Binding-site contacts:
Ligand atom C3 contacts residue ASN165 of chain 1.A at 3.9 Å.
Ligand atom O7 contacts residue ASN165 of chain 1.A at 3.1 Å (h-bond).
Ligand atom C8 contacts residue ALA346 of chain 1.B at 3.9 Å (hydrophobic).
Ligand atom N2 contacts residue ASN165 of chain 1.A at 3.0 Å (h-bond).
Ligand atom C8 contacts residue ILE462 of chain 1.B at 4.1 Å (hydrophobic).
Ligand atom C4 contacts residue ASN165 of chain 1.A at 4.3 Å.
Ligand atom O5 contacts residue PHE164 of chain 1.A at 4.2 Å.
Ligand atom C7 contacts residue ASN165 of chain 1.A at 3.5 Å.
Ligand atom O5 contacts residue ASN165 of chain 1.A at 2.4 Å (h-bond).
Ligand atom O6 contacts residue PHE164 of chain 1.A at 4.0 Å.
Ligand atom C8 contacts residue TYR345 of chain 1.B at 3.8 Å (hydrophobic).
Ligand atom C5 contacts residue ASN165 of chain 1.A at 3.6 Å.
Ligand atom C1 contacts residue ASN165 of chain 1.A at 1.5 Å.
Ligand atom C2 contacts residue ASN165 of chain 1.A at 2.7 Å.

A small-molecule ligand and the protein it binds are described below.
Small molecule (SMILES): CC(=O)N[C@@H]1[C@@H](O)[C@H](O)[C@@H](CO)O[C@H]1O

Sequence of chain 1.A:
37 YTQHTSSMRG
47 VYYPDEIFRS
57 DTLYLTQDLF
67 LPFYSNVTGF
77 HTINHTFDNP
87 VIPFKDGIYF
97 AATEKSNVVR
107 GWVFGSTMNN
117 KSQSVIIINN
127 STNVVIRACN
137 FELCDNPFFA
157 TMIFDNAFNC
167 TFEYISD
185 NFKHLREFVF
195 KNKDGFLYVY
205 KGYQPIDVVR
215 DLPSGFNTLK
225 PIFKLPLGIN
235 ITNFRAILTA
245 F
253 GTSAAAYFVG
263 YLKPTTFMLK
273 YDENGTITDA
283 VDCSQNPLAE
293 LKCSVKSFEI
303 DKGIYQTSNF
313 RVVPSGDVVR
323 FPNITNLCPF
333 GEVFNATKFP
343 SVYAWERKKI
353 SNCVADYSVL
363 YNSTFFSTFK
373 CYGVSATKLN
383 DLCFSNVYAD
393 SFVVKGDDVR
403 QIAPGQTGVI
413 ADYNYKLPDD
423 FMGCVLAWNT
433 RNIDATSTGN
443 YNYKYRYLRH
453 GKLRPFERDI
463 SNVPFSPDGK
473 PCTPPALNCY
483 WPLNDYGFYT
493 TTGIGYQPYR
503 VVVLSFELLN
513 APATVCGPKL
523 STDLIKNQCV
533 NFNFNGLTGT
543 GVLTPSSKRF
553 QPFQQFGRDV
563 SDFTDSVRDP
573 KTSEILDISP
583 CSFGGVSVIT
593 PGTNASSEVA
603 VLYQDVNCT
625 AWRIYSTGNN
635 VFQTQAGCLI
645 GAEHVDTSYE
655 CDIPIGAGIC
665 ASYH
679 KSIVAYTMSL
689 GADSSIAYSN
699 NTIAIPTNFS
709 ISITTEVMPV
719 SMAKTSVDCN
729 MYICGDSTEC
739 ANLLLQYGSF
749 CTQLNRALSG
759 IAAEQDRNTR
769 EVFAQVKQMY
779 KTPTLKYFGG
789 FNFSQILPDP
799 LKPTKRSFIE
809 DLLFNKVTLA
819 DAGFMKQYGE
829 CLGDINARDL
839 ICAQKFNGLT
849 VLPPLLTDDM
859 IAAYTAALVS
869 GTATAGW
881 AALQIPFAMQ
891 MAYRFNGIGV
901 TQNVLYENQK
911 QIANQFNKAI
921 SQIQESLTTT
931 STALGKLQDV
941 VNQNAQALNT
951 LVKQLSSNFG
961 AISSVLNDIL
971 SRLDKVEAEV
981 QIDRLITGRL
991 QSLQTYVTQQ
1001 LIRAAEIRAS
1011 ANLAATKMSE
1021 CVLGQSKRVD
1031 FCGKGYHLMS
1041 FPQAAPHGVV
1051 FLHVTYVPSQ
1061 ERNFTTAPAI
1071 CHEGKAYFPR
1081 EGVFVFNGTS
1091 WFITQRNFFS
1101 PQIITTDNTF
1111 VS

Sequence of chain 1.B:
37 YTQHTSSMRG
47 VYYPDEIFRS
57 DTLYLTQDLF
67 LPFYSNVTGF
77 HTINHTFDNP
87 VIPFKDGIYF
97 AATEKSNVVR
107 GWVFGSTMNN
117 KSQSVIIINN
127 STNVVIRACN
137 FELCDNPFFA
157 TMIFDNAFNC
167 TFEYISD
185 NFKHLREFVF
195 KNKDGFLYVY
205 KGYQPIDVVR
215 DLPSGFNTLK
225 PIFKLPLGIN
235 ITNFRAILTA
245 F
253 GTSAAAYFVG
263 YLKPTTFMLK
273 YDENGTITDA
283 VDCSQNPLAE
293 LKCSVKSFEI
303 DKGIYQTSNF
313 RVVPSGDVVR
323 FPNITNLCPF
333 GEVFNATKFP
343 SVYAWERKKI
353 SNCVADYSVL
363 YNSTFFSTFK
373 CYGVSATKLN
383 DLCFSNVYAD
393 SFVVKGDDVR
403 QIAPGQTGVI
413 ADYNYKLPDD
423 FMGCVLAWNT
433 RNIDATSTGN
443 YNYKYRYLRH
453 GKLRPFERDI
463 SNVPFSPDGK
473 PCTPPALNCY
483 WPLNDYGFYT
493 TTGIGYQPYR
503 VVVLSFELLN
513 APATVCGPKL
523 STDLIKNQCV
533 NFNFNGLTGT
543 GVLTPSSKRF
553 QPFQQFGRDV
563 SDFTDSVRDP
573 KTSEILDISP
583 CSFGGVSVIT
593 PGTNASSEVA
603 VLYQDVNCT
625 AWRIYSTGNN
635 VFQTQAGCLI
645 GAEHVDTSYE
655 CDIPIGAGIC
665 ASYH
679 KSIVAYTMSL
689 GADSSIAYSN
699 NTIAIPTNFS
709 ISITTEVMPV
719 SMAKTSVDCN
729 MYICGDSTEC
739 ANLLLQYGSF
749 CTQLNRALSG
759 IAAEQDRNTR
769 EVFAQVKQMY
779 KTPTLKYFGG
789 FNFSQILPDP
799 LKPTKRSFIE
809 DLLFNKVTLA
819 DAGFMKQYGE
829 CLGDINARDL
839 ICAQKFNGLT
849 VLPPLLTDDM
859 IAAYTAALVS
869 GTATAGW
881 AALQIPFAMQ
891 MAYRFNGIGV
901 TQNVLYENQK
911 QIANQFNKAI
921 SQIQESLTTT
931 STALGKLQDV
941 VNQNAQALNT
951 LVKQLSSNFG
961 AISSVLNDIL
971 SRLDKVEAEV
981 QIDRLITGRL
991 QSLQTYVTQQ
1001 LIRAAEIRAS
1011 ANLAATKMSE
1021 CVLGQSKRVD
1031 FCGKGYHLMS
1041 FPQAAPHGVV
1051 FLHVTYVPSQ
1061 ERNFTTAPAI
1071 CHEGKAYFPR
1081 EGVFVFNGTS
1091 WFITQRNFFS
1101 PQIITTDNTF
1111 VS